The small molecule below binds the protein below.
Small molecule (SMILES): CCCCCCCCO[C@@H]1O[C@H](CO)[C@H](O)C[C@H]1O[C@@H]1O[C@@H](C)[C@@H](O)[C@@H](O)[C@@H]1O

Sequence of chain 2.A:
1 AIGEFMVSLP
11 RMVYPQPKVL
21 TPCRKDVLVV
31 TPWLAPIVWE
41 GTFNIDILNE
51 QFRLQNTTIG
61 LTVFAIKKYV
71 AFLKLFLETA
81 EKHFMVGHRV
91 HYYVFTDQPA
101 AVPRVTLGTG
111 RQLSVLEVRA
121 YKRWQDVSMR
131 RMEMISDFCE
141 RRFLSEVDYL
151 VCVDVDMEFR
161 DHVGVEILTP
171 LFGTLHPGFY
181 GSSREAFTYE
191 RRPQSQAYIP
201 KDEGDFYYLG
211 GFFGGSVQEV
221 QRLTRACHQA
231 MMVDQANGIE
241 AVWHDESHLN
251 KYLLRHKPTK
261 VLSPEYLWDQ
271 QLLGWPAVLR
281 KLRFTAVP

Binding-site contacts:
Ligand atom C1F contacts residue UPG1 of chain 2.E at 3.8 Å.
Ligand atom C6F contacts residue ASP269 of chain 2.A at 3.8 Å.
Ligand atom C6 contacts residue PHE179 of chain 2.A at 4.0 Å (hydrophobic).
Ligand atom C5 contacts residue HIS176 of chain 2.A at 3.9 Å.
Ligand atom C6 contacts residue THR188 of chain 2.A at 3.3 Å.
Ligand atom O5 contacts residue HIS176 of chain 2.A at 3.2 Å.
Ligand atom C14 contacts residue PHE179 of chain 2.A at 4.0 Å (hydrophobic).
Ligand atom C2 contacts residue HIS176 of chain 2.A at 3.9 Å.
Ligand atom C5 contacts residue TRP243 of chain 2.A at 3.7 Å (hydrophobic).
Ligand atom O1 contacts residue HIS176 of chain 2.A at 3.4 Å (h-bond).
Ligand atom C4 contacts residue GLU246 of chain 2.A at 3.5 Å.
Ligand atom C2 contacts residue UPG1 of chain 2.E at 3.7 Å.
Ligand atom C11 contacts residue HIS176 of chain 2.A at 4.0 Å.
Ligand atom C4F contacts residue LEU272 of chain 2.A at 3.8 Å (hydrophobic).
Ligand atom C3 contacts residue TRP243 of chain 2.A at 3.8 Å (hydrophobic).
Ligand atom C2F contacts residue UPG1 of chain 2.E at 3.6 Å.
Ligand atom C6 contacts residue TYR207 of chain 2.A at 3.8 Å (hydrophobic).
Ligand atom O4 contacts residue GLU246 of chain 2.A at 2.6 Å (salt-bridge).
Ligand atom O4F contacts residue ASP269 of chain 2.A at 2.6 Å (salt-bridge).
Ligand atom O2F contacts residue UPG1 of chain 2.E at 3.1 Å (h-bond).
Ligand atom C4F contacts residue ASP269 of chain 2.A at 3.1 Å.
Ligand atom C6 contacts residue TRP243 of chain 2.A at 3.5 Å (hydrophobic).
Ligand atom C12 contacts residue LEU272 of chain 2.A at 4.0 Å (hydrophobic).
Ligand atom O4F contacts residue ALA286 of chain 2.A at 3.9 Å.
Ligand atom C3 contacts residue UPG1 of chain 2.E at 3.4 Å.
Ligand atom C4 contacts residue TRP243 of chain 2.A at 3.6 Å (hydrophobic).
Ligand atom O6 contacts residue PHE179 of chain 2.A at 3.4 Å.
Ligand atom O4 contacts residue UPG1 of chain 2.E at 2.7 Å (h-bond).
Ligand atom O3F contacts residue ASP269 of chain 2.A at 4.0 Å.
Ligand atom O5F contacts residue UPG1 of chain 2.E at 3.9 Å.
Ligand atom C16 contacts residue GLY178 of chain 2.A at 3.8 Å.
Ligand atom C6 contacts residue GLU246 of chain 2.A at 3.5 Å.
Ligand atom C4 contacts residue UPG1 of chain 2.E at 3.6 Å.
Ligand atom O6 contacts residue THR188 of chain 2.A at 2.7 Å (h-bond).
Ligand atom O5 contacts residue PHE179 of chain 2.A at 3.9 Å.
Ligand atom O4 contacts residue HIS176 of chain 2.A at 2.8 Å.
Ligand atom C16 contacts residue PHE179 of chain 2.A at 3.8 Å (hydrophobic).
Ligand atom C1 contacts residue HIS176 of chain 2.A at 3.8 Å.
Ligand atom O6 contacts residue TRP243 of chain 2.A at 3.4 Å (h-bond).
Ligand atom C4 contacts residue HIS176 of chain 2.A at 3.9 Å.